Sequence of chain 1.D:
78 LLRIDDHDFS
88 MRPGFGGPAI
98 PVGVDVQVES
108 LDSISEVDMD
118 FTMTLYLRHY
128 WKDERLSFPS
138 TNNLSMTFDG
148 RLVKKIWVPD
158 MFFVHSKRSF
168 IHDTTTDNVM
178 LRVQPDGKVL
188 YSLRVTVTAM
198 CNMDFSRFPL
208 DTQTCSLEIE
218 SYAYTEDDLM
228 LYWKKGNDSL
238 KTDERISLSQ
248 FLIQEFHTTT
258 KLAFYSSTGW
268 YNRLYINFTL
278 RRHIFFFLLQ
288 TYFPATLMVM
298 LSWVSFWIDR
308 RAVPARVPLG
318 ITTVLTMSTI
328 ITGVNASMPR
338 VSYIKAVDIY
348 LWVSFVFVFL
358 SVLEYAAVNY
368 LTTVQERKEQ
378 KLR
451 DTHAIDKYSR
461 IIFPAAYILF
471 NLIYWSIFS

Binding-site contacts:
Ligand atom N2 contacts residue ASN140 of chain 1.D at 3.1 Å (h-bond).
Ligand atom C1 contacts residue ASN140 of chain 1.D at 1.4 Å.
Ligand atom O7 contacts residue ASN140 of chain 1.D at 3.3 Å (h-bond).
Ligand atom C6 contacts residue ASN140 of chain 1.D at 4.4 Å.
Ligand atom C5 contacts residue ASN140 of chain 1.D at 3.5 Å.
Ligand atom C4 contacts residue ASN140 of chain 1.D at 4.1 Å.
Ligand atom C3 contacts residue ASN140 of chain 1.D at 3.8 Å.
Ligand atom C7 contacts residue ASN140 of chain 1.D at 3.5 Å.
Ligand atom O5 contacts residue ASN140 of chain 1.D at 2.1 Å (h-bond).
Ligand atom C2 contacts residue ASN140 of chain 1.D at 2.5 Å.

A protein and the small-molecule ligand that binds it are described below.
Small molecule (SMILES): CC(=O)N[C@@H]1[C@@H](O)[C@H](O)[C@@H](CO)O[C@H]1O